Sequence of chain 1.C:
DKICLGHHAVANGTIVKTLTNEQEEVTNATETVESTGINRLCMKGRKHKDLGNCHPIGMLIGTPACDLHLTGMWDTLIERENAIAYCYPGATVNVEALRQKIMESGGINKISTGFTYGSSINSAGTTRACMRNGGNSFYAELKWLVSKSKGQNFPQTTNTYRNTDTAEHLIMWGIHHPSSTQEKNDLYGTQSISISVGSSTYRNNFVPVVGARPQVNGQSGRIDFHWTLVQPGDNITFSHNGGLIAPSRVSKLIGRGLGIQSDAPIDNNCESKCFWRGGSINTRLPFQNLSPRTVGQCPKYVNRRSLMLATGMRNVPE

This protein binds this small molecule.
Small molecule (SMILES): CC(=O)N[C@@H]1[C@@H](O)[C@H](O)[C@@H](CO)O[C@H]1O

Binding-site contacts:
Ligand atom O5 contacts residue ASN235 of chain 1.C at 2.4 Å (h-bond).
Ligand atom C8 contacts residue ASP234 of chain 1.C at 3.8 Å.
Ligand atom C3 contacts residue ASN235 of chain 1.C at 3.8 Å.
Ligand atom O7 contacts residue ASN235 of chain 1.C at 3.3 Å (h-bond).
Ligand atom C5 contacts residue ASN235 of chain 1.C at 3.7 Å.
Ligand atom N2 contacts residue ASN235 of chain 1.C at 2.9 Å (h-bond).
Ligand atom C7 contacts residue GLY233 of chain 1.C at 4.1 Å.
Ligand atom N2 contacts residue GLY233 of chain 1.C at 3.6 Å.
Ligand atom O6 contacts residue ASN235 of chain 1.C at 4.5 Å.
Ligand atom C8 contacts residue SER200 of chain 1.C at 4.2 Å.
Ligand atom C7 contacts residue PRO214 of chain 1.A at 4.2 Å (hydrophobic).
Ligand atom C1 contacts residue ASN235 of chain 1.C at 1.4 Å.
Ligand atom C6 contacts residue ARG162 of chain 1.C at 3.6 Å.
Ligand atom C1 contacts residue ARG162 of chain 1.C at 3.9 Å.
Ligand atom O6 contacts residue ARG162 of chain 1.C at 2.5 Å (salt-bridge).
Ligand atom C4 contacts residue ASN235 of chain 1.C at 4.2 Å.
Ligand atom O5 contacts residue ARG162 of chain 1.C at 2.9 Å (salt-bridge).
Ligand atom C8 contacts residue GLY233 of chain 1.C at 3.6 Å.
Ligand atom C8 contacts residue ASN235 of chain 1.C at 4.5 Å.
Ligand atom C7 contacts residue ASP234 of chain 1.C at 4.5 Å.
Ligand atom C2 contacts residue ASN235 of chain 1.C at 2.4 Å.
Ligand atom C5 contacts residue ARG162 of chain 1.C at 3.9 Å.
Ligand atom O7 contacts residue PRO214 of chain 1.A at 3.3 Å.
Ligand atom C7 contacts residue ASN235 of chain 1.C at 3.3 Å.

Sequence of chain 1.A:
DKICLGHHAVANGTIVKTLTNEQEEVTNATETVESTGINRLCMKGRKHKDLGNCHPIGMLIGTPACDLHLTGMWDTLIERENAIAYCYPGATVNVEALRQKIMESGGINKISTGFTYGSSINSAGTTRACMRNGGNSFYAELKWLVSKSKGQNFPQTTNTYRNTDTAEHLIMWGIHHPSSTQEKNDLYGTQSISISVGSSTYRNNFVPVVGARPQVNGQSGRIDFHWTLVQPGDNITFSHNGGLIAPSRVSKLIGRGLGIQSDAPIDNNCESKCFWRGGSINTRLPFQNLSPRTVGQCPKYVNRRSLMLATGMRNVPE